Sequence of chain 1.B:
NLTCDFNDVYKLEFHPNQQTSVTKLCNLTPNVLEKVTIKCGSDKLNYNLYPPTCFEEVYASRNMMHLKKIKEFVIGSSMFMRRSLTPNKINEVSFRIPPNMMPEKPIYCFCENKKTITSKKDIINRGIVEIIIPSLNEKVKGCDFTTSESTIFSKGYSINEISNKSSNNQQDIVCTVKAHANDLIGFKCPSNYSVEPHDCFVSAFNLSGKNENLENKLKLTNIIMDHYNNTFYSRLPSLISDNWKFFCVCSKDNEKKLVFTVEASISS

Binding-site contacts:
Ligand atom N2 contacts residue SER203 of chain 1.B at 4.1 Å.
Ligand atom C7 contacts residue SER203 of chain 1.B at 3.8 Å.
Ligand atom O5 contacts residue ASN204 of chain 1.B at 2.4 Å (h-bond).
Ligand atom O7 contacts residue ASN204 of chain 1.B at 3.3 Å (h-bond).
Ligand atom C3 contacts residue ASN204 of chain 1.B at 3.8 Å.
Ligand atom C8 contacts residue SER203 of chain 1.B at 3.1 Å.
Ligand atom C4 contacts residue ASN204 of chain 1.B at 4.2 Å.
Ligand atom C7 contacts residue ASN204 of chain 1.B at 3.3 Å.
Ligand atom C8 contacts residue ASN204 of chain 1.B at 4.5 Å.
Ligand atom C1 contacts residue ASN204 of chain 1.B at 1.4 Å.
Ligand atom C5 contacts residue ASN204 of chain 1.B at 3.7 Å.
Ligand atom N2 contacts residue ASN204 of chain 1.B at 3.0 Å (h-bond).
Ligand atom C2 contacts residue ASN204 of chain 1.B at 2.5 Å.

A protein and the small-molecule ligand that binds it are described below.
Small molecule (SMILES): CC(=O)N[C@@H]1[C@@H](O)[C@H](O)[C@@H](CO)O[C@H]1O